Sequence of chain 1.B:
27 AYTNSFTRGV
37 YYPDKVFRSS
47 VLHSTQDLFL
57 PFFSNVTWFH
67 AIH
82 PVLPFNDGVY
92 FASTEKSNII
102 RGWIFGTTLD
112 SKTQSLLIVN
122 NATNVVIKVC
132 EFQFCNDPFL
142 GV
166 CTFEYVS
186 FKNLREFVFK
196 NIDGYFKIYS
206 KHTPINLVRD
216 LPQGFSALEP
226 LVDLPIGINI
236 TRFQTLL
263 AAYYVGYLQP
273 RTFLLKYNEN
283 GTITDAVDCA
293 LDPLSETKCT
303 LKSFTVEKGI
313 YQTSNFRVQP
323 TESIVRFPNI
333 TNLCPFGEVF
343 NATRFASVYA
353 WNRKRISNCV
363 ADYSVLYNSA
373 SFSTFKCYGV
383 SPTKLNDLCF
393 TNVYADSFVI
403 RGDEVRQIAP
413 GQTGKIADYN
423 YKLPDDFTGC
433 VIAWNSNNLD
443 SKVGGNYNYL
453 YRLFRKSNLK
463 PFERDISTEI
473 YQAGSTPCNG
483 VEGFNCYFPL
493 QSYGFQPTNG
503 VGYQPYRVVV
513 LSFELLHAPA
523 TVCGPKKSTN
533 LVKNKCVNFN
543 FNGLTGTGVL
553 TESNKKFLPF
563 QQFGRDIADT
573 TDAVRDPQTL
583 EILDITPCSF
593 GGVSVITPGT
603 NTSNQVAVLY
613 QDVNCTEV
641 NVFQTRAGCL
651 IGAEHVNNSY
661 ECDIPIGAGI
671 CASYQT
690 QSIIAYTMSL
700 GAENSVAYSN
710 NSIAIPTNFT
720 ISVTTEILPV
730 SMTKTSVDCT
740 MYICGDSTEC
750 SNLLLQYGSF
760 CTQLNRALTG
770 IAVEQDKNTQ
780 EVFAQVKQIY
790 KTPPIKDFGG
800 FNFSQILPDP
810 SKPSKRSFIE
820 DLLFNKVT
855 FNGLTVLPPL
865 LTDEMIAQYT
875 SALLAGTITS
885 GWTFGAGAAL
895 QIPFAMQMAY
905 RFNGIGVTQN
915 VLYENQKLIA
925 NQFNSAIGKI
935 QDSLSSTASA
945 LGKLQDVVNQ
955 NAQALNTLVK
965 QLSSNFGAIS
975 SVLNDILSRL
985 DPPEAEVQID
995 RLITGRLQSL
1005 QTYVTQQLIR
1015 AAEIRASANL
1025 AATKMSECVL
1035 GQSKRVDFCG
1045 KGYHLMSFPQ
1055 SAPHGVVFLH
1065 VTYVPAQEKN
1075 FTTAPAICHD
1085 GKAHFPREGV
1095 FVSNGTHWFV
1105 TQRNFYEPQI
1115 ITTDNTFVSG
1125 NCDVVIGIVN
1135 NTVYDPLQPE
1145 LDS

This protein binds this small molecule.
Small molecule (SMILES): CC(=O)N[C@H]1[C@H](O[C@H]2[C@H](O)[C@@H](NC(C)=O)CO[C@@H]2CO)O[C@H](CO)[C@@H](O)[C@@H]1O

Binding-site contacts:
Ligand atom C8 contacts residue ASN1134 of chain 1.B at 4.0 Å.
Ligand atom C3 contacts residue ASN1134 of chain 1.B at 3.8 Å.
Ligand atom O5 contacts residue ASN1134 of chain 1.B at 2.4 Å (h-bond).
Ligand atom C5 contacts residue ASN1134 of chain 1.B at 3.7 Å.
Ligand atom O7 contacts residue ASN1134 of chain 1.B at 3.7 Å.
Ligand atom C1 contacts residue ASN1134 of chain 1.B at 1.4 Å.
Ligand atom C7 contacts residue ASN1134 of chain 1.B at 3.3 Å.
Ligand atom C2 contacts residue ASN1134 of chain 1.B at 2.5 Å.
Ligand atom N2 contacts residue ASN1134 of chain 1.B at 3.0 Å (h-bond).
Ligand atom C4 contacts residue ASN1134 of chain 1.B at 4.2 Å.